Binding-site contacts:
Ligand atom O7 contacts residue ASN201 of chain 1.A at 2.3 Å (h-bond).
Ligand atom C8 contacts residue HIS175 of chain 1.A at 3.8 Å.
Ligand atom C6 contacts residue SER191 of chain 1.A at 3.7 Å.
Ligand atom O6 contacts residue PRO193 of chain 1.A at 4.2 Å.
Ligand atom C1 contacts residue ASN201 of chain 1.A at 1.4 Å.
Ligand atom C7 contacts residue SER191 of chain 1.A at 3.4 Å.
Ligand atom C5 contacts residue SER191 of chain 1.A at 4.1 Å.
Ligand atom C2 contacts residue SER191 of chain 1.A at 3.2 Å.
Ligand atom C8 contacts residue SER177 of chain 1.A at 3.2 Å.
Ligand atom N2 contacts residue SER191 of chain 1.A at 3.8 Å.
Ligand atom O5 contacts residue SER191 of chain 1.A at 3.2 Å (h-bond).
Ligand atom C3 contacts residue SER191 of chain 1.A at 4.4 Å.
Ligand atom C7 contacts residue SER177 of chain 1.A at 3.7 Å.
Ligand atom C8 contacts residue ASN201 of chain 1.A at 4.0 Å.
Ligand atom C8 contacts residue LEU179 of chain 1.A at 3.3 Å (hydrophobic).
Ligand atom C6 contacts residue PRO193 of chain 1.A at 3.7 Å (hydrophobic).
Ligand atom C2 contacts residue ASN201 of chain 1.A at 2.5 Å.
Ligand atom O7 contacts residue SER191 of chain 1.A at 2.3 Å (h-bond).
Ligand atom C4 contacts residue ASN201 of chain 1.A at 4.2 Å.
Ligand atom C5 contacts residue ASN201 of chain 1.A at 3.6 Å.
Ligand atom C3 contacts residue ASN201 of chain 1.A at 3.8 Å.
Ligand atom O5 contacts residue PRO193 of chain 1.A at 3.9 Å.
Ligand atom C4 contacts residue SER191 of chain 1.A at 4.3 Å.
Ligand atom C1 contacts residue SER191 of chain 1.A at 3.2 Å.
Ligand atom O6 contacts residue SER191 of chain 1.A at 2.7 Å (h-bond).
Ligand atom N2 contacts residue SER177 of chain 1.A at 3.6 Å (h-bond).
Ligand atom C7 contacts residue HIS175 of chain 1.A at 4.3 Å.
Ligand atom N2 contacts residue ASN201 of chain 1.A at 2.8 Å (h-bond).
Ligand atom C7 contacts residue ASN201 of chain 1.A at 2.8 Å.
Ligand atom O5 contacts residue ASN201 of chain 1.A at 2.4 Å (h-bond).
Ligand atom C5 contacts residue PRO193 of chain 1.A at 4.2 Å (hydrophobic).
Ligand atom O7 contacts residue HIS175 of chain 1.A at 4.1 Å.

Sequence of chain 1.A:
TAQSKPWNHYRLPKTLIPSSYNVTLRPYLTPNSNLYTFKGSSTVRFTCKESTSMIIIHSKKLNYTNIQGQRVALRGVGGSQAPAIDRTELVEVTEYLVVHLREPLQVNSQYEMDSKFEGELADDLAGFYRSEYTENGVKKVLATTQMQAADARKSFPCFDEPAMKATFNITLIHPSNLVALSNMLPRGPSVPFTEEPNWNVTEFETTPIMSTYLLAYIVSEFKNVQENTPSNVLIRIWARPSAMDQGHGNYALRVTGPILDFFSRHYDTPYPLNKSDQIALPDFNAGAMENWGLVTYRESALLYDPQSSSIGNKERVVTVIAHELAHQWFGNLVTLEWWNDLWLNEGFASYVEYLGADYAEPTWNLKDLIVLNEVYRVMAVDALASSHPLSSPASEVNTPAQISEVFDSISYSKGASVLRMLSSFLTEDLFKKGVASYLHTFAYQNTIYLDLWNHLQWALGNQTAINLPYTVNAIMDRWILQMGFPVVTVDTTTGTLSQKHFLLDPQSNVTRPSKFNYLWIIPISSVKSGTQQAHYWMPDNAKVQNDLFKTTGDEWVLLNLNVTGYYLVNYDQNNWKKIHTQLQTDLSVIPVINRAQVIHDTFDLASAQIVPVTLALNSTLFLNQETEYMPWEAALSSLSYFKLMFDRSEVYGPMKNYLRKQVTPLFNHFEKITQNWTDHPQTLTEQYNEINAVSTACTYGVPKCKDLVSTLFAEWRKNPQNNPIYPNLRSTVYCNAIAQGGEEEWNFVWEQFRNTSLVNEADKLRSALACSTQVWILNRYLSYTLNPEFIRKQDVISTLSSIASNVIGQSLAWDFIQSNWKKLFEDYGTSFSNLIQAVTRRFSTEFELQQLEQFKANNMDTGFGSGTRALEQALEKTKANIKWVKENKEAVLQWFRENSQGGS

This small molecule binds to this protein.
Small molecule (SMILES): CC(=O)N[C@H]1[C@H](O[C@H]2[C@H](O)[C@@H](NC(C)=O)CO[C@@H]2CO)O[C@H](CO)[C@@H](O[C@@H]2O[C@H](CO)[C@@H](O)[C@H](O)[C@@H]2O)[C@@H]1O